Sequence of chain 1.C:
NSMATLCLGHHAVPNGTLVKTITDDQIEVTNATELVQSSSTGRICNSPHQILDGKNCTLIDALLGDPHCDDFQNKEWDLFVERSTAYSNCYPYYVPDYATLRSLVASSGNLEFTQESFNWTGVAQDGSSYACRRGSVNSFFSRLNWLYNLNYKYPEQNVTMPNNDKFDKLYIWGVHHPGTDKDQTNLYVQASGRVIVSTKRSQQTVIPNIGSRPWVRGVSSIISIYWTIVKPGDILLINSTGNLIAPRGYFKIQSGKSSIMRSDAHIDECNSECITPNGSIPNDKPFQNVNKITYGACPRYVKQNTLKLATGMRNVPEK

This protein binds this small molecule.
Small molecule (SMILES): CC(=O)N[C@H]1[C@H](O[C@H]2[C@H](O)[C@@H](NC(C)=O)CO[C@@H]2CO)O[C@H](CO)[C@@H](O[C@@H]2O[C@H](CO)[C@@H](O)[C@H](O[C@H]3O[C@H](CO)[C@@H](O)[C@H](O)[C@@H]3O)[C@@H]2O)[C@@H]1O

Binding-site contacts:
Ligand atom C6 contacts residue GLU163 of chain 1.C at 3.5 Å.
Ligand atom O4 contacts residue LYS189 of chain 1.A at 4.2 Å.
Ligand atom C5 contacts residue GLU163 of chain 1.C at 3.6 Å.
Ligand atom O7 contacts residue NAG1 of chain 1.Q at 4.2 Å.
Ligand atom C7 contacts residue NAG1 of chain 1.Q at 4.3 Å.
Ligand atom C7 contacts residue GLY218 of chain 1.A at 4.1 Å.
Ligand atom O5 contacts residue ASN165 of chain 1.C at 4.2 Å.
Ligand atom O7 contacts residue ILE203 of chain 1.C at 3.8 Å.
Ligand atom N2 contacts residue ASN246 of chain 1.C at 3.0 Å (h-bond).
Ligand atom C6 contacts residue ASP188 of chain 1.A at 3.3 Å.
Ligand atom C1 contacts residue ASN246 of chain 1.C at 1.4 Å.
Ligand atom O3 contacts residue GLU163 of chain 1.C at 4.0 Å.
Ligand atom N2 contacts residue ILE217 of chain 1.A at 3.7 Å.
Ligand atom C8 contacts residue SER247 of chain 1.C at 3.9 Å.
Ligand atom O7 contacts residue ASN246 of chain 1.C at 4.3 Å.
Ligand atom O7 contacts residue ILE217 of chain 1.A at 2.6 Å (h-bond).
Ligand atom O6 contacts residue NAG1 of chain 1.Q at 3.8 Å.
Ligand atom O5 contacts residue GLN164 of chain 1.C at 3.9 Å.
Ligand atom O5 contacts residue GLU163 of chain 1.C at 3.8 Å.
Ligand atom N2 contacts residue GLY218 of chain 1.A at 3.5 Å.
Ligand atom C7 contacts residue ARG201 of chain 1.C at 4.3 Å.
Ligand atom C7 contacts residue ILE217 of chain 1.A at 3.5 Å (hydrophobic).
Ligand atom O5 contacts residue ASN246 of chain 1.C at 2.3 Å (h-bond).
Ligand atom O6 contacts residue ASN165 of chain 1.C at 4.0 Å.
Ligand atom C3 contacts residue ASN246 of chain 1.C at 3.8 Å.
Ligand atom O7 contacts residue ARG201 of chain 1.C at 3.3 Å.
Ligand atom C7 contacts residue ASN246 of chain 1.C at 3.4 Å.
Ligand atom C1 contacts residue GLU163 of chain 1.C at 3.5 Å.
Ligand atom C4 contacts residue GLU163 of chain 1.C at 3.6 Å.
Ligand atom C6 contacts residue ASN165 of chain 1.C at 3.8 Å.
Ligand atom O6 contacts residue ASP188 of chain 1.A at 2.3 Å (salt-bridge).
Ligand atom C5 contacts residue ASN246 of chain 1.C at 3.5 Å.
Ligand atom C8 contacts residue ARG201 of chain 1.C at 3.9 Å.
Ligand atom C2 contacts residue ASN246 of chain 1.C at 2.6 Å.
Ligand atom C4 contacts residue ASN246 of chain 1.C at 4.3 Å.
Ligand atom C3 contacts residue GLU163 of chain 1.C at 4.2 Å.
Ligand atom C8 contacts residue ASN246 of chain 1.C at 3.3 Å.
Ligand atom C6 contacts residue ASN246 of chain 1.C at 4.1 Å.
Ligand atom C8 contacts residue THR248 of chain 1.C at 3.4 Å.
Ligand atom O7 contacts residue GLY218 of chain 1.A at 4.0 Å.

Sequence of chain 1.A:
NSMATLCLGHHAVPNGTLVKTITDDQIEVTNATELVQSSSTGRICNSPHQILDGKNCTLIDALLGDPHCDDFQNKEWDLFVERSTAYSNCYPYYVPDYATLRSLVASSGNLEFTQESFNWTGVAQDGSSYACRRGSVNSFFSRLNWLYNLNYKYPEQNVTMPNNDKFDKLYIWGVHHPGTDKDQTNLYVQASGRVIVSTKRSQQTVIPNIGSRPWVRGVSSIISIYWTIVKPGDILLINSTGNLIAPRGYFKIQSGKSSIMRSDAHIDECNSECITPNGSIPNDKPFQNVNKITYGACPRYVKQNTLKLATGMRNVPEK